Binding-site contacts:
Ligand atom O4 contacts residue GLU14 of chain 1.A at 2.9 Å (salt-bridge).
Ligand atom C7 contacts residue ASN202 of chain 1.A at 4.2 Å.
Ligand atom O6 contacts residue GLU14 of chain 1.A at 2.6 Å (salt-bridge).
Ligand atom C5 contacts residue HIS85 of chain 1.A at 3.7 Å.
Ligand atom O5 contacts residue TYR200 of chain 1.A at 4.4 Å.
Ligand atom C3 contacts residue ASN202 of chain 1.A at 3.8 Å.
Ligand atom C5 contacts residue ASN202 of chain 1.A at 3.6 Å.
Ligand atom C6 contacts residue HIS85 of chain 1.A at 3.2 Å.
Ligand atom C6 contacts residue TRP92 of chain 1.A at 3.4 Å (hydrophobic).
Ligand atom N2 contacts residue ASN202 of chain 1.A at 3.0 Å (h-bond).
Ligand atom C6 contacts residue GLU14 of chain 1.A at 3.5 Å.
Ligand atom O6 contacts residue TRP92 of chain 1.A at 3.6 Å.
Ligand atom C4 contacts residue GLU14 of chain 1.A at 4.0 Å.
Ligand atom C5 contacts residue TRP92 of chain 1.A at 4.2 Å (hydrophobic).
Ligand atom C1 contacts residue ASN202 of chain 1.A at 1.4 Å.
Ligand atom C4 contacts residue ASN202 of chain 1.A at 4.2 Å.
Ligand atom C1 contacts residue HIS85 of chain 1.A at 4.1 Å.
Ligand atom O5 contacts residue HIS85 of chain 1.A at 3.0 Å (h-bond).
Ligand atom C5 contacts residue GLU14 of chain 1.A at 4.2 Å.
Ligand atom C2 contacts residue ASN202 of chain 1.A at 2.5 Å.
Ligand atom O5 contacts residue ASN202 of chain 1.A at 2.4 Å (h-bond).
Ligand atom O6 contacts residue HIS85 of chain 1.A at 3.6 Å.

Sequence of chain 1.A:
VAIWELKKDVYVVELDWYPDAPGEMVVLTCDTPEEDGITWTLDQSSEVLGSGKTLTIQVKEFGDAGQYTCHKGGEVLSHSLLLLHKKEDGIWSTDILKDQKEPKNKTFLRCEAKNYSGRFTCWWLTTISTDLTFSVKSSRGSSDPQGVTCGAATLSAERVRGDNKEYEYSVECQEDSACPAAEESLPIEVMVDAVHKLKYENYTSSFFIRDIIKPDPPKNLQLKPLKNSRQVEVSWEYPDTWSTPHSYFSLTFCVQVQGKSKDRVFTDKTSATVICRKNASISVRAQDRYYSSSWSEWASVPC

This small molecule binds to this protein.
Small molecule (SMILES): CC(=O)N[C@@H]1[C@@H](O)[C@H](O)[C@@H](CO)O[C@H]1O